A small-molecule ligand and the protein it binds are described below.
Small molecule (SMILES): CC(=O)N[C@H]1[C@H](O[C@H]2[C@H](O)[C@@H](NC(C)=O)CO[C@@H]2CO[C@@H]2O[C@@H](C)[C@@H](O)[C@@H](O)[C@@H]2O)O[C@H](CO)[C@@H](O[C@@H]2O[C@H](CO)[C@@H](O)[C@H](O[C@@H]3O[C@H](CO)[C@@H](O)[C@H](O)[C@@H]3O)[C@@H]2O)[C@@H]1O

Binding-site contacts:
Ligand atom C5 contacts residue ASN120 of chain 33.E at 3.6 Å.
Ligand atom C5 contacts residue ASN120 of chain 33.E at 3.9 Å.
Ligand atom C3 contacts residue ASN120 of chain 33.E at 3.9 Å.
Ligand atom O5 contacts residue TRP138 of chain 33.E at 4.3 Å.
Ligand atom O7 contacts residue ASN120 of chain 33.E at 4.4 Å.
Ligand atom C1 contacts residue ASN120 of chain 33.E at 1.4 Å.
Ligand atom C3 contacts residue TRP138 of chain 33.E at 2.9 Å (hydrophobic).
Ligand atom C8 contacts residue GLY119 of chain 33.E at 3.9 Å.
Ligand atom C4 contacts residue TRP138 of chain 33.E at 3.3 Å (hydrophobic).
Ligand atom C2 contacts residue ASN120 of chain 33.E at 2.6 Å.
Ligand atom C4 contacts residue ASN120 of chain 33.E at 4.2 Å.
Ligand atom O5 contacts residue ASN120 of chain 33.E at 2.4 Å (h-bond).
Ligand atom O4 contacts residue TRP138 of chain 33.E at 3.1 Å.
Ligand atom O7 contacts residue TRP138 of chain 33.E at 3.8 Å.
Ligand atom C6 contacts residue ASN120 of chain 33.E at 3.0 Å.
Ligand atom C2 contacts residue TRP138 of chain 33.E at 3.8 Å (hydrophobic).
Ligand atom N2 contacts residue ASN120 of chain 33.E at 3.0 Å (h-bond).
Ligand atom C1 contacts residue TRP138 of chain 33.E at 3.9 Å (hydrophobic).
Ligand atom C7 contacts residue ASN120 of chain 33.E at 3.8 Å.
Ligand atom C8 contacts residue ASN120 of chain 33.E at 4.1 Å.
Ligand atom C7 contacts residue TRP138 of chain 33.E at 4.3 Å (hydrophobic).
Ligand atom N2 contacts residue TRP138 of chain 33.E at 3.7 Å.
Ligand atom C5 contacts residue TRP138 of chain 33.E at 3.5 Å (hydrophobic).
Ligand atom O5 contacts residue ASN120 of chain 33.E at 4.0 Å.
Ligand atom O3 contacts residue TRP138 of chain 33.E at 3.5 Å.
Ligand atom C8 contacts residue TRP138 of chain 33.E at 4.0 Å (hydrophobic).

Sequence of chain 33.E:
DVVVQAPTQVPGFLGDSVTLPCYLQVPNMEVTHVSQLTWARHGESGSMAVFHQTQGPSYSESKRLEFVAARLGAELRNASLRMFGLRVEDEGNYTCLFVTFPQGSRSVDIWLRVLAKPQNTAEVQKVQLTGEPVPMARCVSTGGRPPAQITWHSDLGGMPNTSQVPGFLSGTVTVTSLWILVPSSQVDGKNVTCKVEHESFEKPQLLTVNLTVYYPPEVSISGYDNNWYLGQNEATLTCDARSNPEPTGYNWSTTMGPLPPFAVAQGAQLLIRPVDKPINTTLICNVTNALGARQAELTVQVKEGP